Sequence of chain 1.A:
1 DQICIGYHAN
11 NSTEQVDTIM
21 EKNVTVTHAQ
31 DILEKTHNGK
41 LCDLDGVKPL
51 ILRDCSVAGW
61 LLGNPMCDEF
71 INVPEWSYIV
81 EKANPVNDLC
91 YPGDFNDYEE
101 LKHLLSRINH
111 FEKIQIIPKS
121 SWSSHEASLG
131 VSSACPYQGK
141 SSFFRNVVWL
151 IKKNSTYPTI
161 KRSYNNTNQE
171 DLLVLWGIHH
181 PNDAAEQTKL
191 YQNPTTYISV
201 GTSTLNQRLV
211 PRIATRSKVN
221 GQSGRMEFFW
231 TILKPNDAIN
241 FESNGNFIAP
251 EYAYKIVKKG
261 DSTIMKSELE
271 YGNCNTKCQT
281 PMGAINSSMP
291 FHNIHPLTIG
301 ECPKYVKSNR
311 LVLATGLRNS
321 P

Binding-site contacts:
Ligand atom O6 contacts residue ASN236 of chain 1.A at 4.0 Å.
Ligand atom O5 contacts residue ASN236 of chain 1.A at 3.6 Å (h-bond).
Ligand atom O3 contacts residue ASN236 of chain 1.A at 3.3 Å (h-bond).
Ligand atom N2 contacts residue THR167 of chain 1.A at 4.3 Å.
Ligand atom O7 contacts residue ASN165 of chain 1.A at 3.5 Å (h-bond).
Ligand atom C1 contacts residue ASN165 of chain 1.A at 1.4 Å.
Ligand atom C4 contacts residue ASN236 of chain 1.A at 3.3 Å.
Ligand atom C3 contacts residue ASN236 of chain 1.A at 3.4 Å.
Ligand atom C8 contacts residue THR167 of chain 1.A at 4.4 Å.
Ligand atom O5 contacts residue ASN165 of chain 1.A at 2.3 Å (h-bond).
Ligand atom O4 contacts residue ASN236 of chain 1.A at 4.2 Å.
Ligand atom C2 contacts residue ASN236 of chain 1.A at 3.1 Å.
Ligand atom O6 contacts residue ASN165 of chain 1.A at 4.4 Å.
Ligand atom C7 contacts residue ASN165 of chain 1.A at 3.6 Å.
Ligand atom C6 contacts residue ASN236 of chain 1.A at 3.5 Å.
Ligand atom C3 contacts residue ASN165 of chain 1.A at 3.9 Å.
Ligand atom O6 contacts residue ALA238 of chain 1.A at 3.9 Å.
Ligand atom C1 contacts residue ASN236 of chain 1.A at 4.0 Å.
Ligand atom C4 contacts residue ASN165 of chain 1.A at 4.2 Å.
Ligand atom C2 contacts residue ASN165 of chain 1.A at 2.8 Å.
Ligand atom C5 contacts residue ASN236 of chain 1.A at 3.9 Å.
Ligand atom C5 contacts residue ASN165 of chain 1.A at 3.5 Å.
Ligand atom N2 contacts residue ASN236 of chain 1.A at 3.9 Å.
Ligand atom N2 contacts residue ASN165 of chain 1.A at 3.2 Å (h-bond).

This protein binds this small molecule.
Small molecule (SMILES): CC(=O)N[C@@H]1[C@@H](O)[C@H](O)[C@@H](CO)O[C@H]1O